Sequence of chain 1.A:
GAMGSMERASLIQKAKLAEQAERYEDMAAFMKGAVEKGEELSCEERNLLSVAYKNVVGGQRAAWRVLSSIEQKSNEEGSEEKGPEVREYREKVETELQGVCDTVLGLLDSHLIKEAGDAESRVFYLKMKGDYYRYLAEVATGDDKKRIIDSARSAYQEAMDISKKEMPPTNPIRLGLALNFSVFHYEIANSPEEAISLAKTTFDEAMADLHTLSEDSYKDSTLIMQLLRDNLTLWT

The protein below binds the small molecule below.
Small molecule (SMILES): CC(C)[C@H](NC(=O)[C@@H](NC(=O)[C@H](C)NC(=O)[C@@H]1CCCN1C(=O)[C@@H](N)Cc1ccccc1)[C@@H](C)OP(=O)(O)O)C(=O)O

Binding-site contacts:
Ligand atom CA contacts residue LEU234 of chain 1.A at 3.9 Å (hydrophobic).
Ligand atom CB contacts residue VAL183 of chain 1.A at 3.9 Å (hydrophobic).
Ligand atom C contacts residue ASN180 of chain 1.A at 3.5 Å.
Ligand atom CD contacts residue GLU187 of chain 1.A at 3.9 Å.
Ligand atom CG2 contacts residue VAL183 of chain 1.A at 3.7 Å (hydrophobic).
Ligand atom O contacts residue VAL183 of chain 1.A at 3.5 Å.
Ligand atom N contacts residue ASN231 of chain 1.A at 2.9 Å (h-bond).
Ligand atom N contacts residue ASN180 of chain 1.A at 2.9 Å (h-bond).
Ligand atom CA contacts residue ASN231 of chain 1.A at 3.8 Å.
Ligand atom C contacts residue ASN180 of chain 1.A at 3.9 Å.
Ligand atom C contacts residue ASN231 of chain 1.A at 3.6 Å.
Ligand atom O contacts residue ASN231 of chain 1.A at 3.0 Å (h-bond).
Ligand atom CG2 contacts residue ARG134 of chain 1.A at 3.7 Å.
Ligand atom O3P contacts residue ARG134 of chain 1.A at 2.7 Å (salt-bridge).
Ligand atom O2P contacts residue LYS54 of chain 1.A at 3.5 Å (salt-bridge).
Ligand atom CB contacts residue ASN180 of chain 1.A at 3.2 Å.
Ligand atom P contacts residue ARG61 of chain 1.A at 3.6 Å.
Ligand atom CB contacts residue TRP235 of chain 1.A at 3.7 Å (hydrophobic).
Ligand atom O1P contacts residue ARG134 of chain 1.A at 2.9 Å (salt-bridge).
Ligand atom CG1 contacts residue LEU227 of chain 1.A at 3.5 Å (hydrophobic).
Ligand atom O3P contacts residue TYR135 of chain 1.A at 2.6 Å (h-bond).
Ligand atom CA contacts residue ASN180 of chain 1.A at 3.1 Å.
Ligand atom P contacts residue ARG134 of chain 1.A at 3.7 Å.
Ligand atom CB contacts residue ASN231 of chain 1.A at 3.4 Å.
Ligand atom CA contacts residue ASN231 of chain 1.A at 3.5 Å.
Ligand atom C contacts residue LYS127 of chain 1.A at 3.9 Å.
Ligand atom O contacts residue LEU179 of chain 1.A at 3.4 Å.
Ligand atom O2P contacts residue ARG61 of chain 1.A at 2.8 Å (salt-bridge).
Ligand atom O contacts residue LYS54 of chain 1.A at 3.8 Å.
Ligand atom O contacts residue ASN180 of chain 1.A at 2.7 Å (h-bond).
Ligand atom CG1 contacts residue LEU179 of chain 1.A at 3.9 Å (hydrophobic).
Ligand atom OXT contacts residue LYS54 of chain 1.A at 3.5 Å.
Ligand atom P contacts residue TYR135 of chain 1.A at 3.7 Å.
Ligand atom O1P contacts residue ARG61 of chain 1.A at 2.9 Å (salt-bridge).
Ligand atom CB contacts residue ASN231 of chain 1.A at 3.8 Å.
Ligand atom CG2 contacts residue GLY176 of chain 1.A at 3.5 Å.
Ligand atom O contacts residue LYS127 of chain 1.A at 3.0 Å (salt-bridge).
Ligand atom CG2 contacts residue ASN180 of chain 1.A at 3.5 Å.
Ligand atom CG contacts residue VAL183 of chain 1.A at 3.9 Å (hydrophobic).
Ligand atom CA contacts residue LEU179 of chain 1.A at 3.8 Å (hydrophobic).